Binding-site contacts:
Ligand atom CAM contacts residue TYR68 of chain 1.H at 3.9 Å (hydrophobic).
Ligand atom CAN contacts residue VAL98 of chain 1.H at 3.5 Å (hydrophobic).
Ligand atom CAQ contacts residue VAL98 of chain 1.H at 3.6 Å (hydrophobic).
Ligand atom CAD contacts residue ARG156 of chain 1.H at 3.6 Å.
Ligand atom OAH contacts residue ARG87 of chain 1.H at 3.4 Å (salt-bridge).
Ligand atom CBB contacts residue TRP95 of chain 1.H at 3.7 Å (hydrophobic).
Ligand atom CAN contacts residue GLY8 of chain 1.H at 4.0 Å.
Ligand atom CAM contacts residue LEU65 of chain 1.H at 3.6 Å (hydrophobic).
Ligand atom OAH contacts residue VAL91 of chain 1.H at 3.2 Å.
Ligand atom CAJ contacts residue VAL98 of chain 1.H at 3.7 Å (hydrophobic).
Ligand atom CAT contacts residue TRP95 of chain 1.H at 3.6 Å (hydrophobic).
Ligand atom OAG contacts residue UNK19 of chain 1.I at 3.7 Å.
Ligand atom OAF contacts residue GLN94 of chain 1.H at 3.2 Å.
Ligand atom OAI contacts residue TYR152 of chain 1.H at 3.3 Å.
Ligand atom CAB contacts residue UNK17 of chain 1.I at 4.0 Å.
Ligand atom OAF contacts residue GLY8 of chain 1.H at 3.5 Å.
Ligand atom CAC contacts residue THR72 of chain 1.H at 3.8 Å.
Ligand atom CBA contacts residue UNK19 of chain 1.I at 4.0 Å.
Ligand atom CAR contacts residue TRP95 of chain 1.H at 3.8 Å (hydrophobic).
Ligand atom CAA contacts residue ILE145 of chain 1.H at 4.0 Å (hydrophobic).
Ligand atom CAQ contacts residue TRP95 of chain 1.H at 3.5 Å (hydrophobic).
Ligand atom OAY contacts residue UNK19 of chain 1.I at 4.1 Å.
Ligand atom CAC contacts residue TYR68 of chain 1.H at 3.6 Å (hydrophobic).
Ligand atom CAU contacts residue VAL91 of chain 1.H at 3.8 Å (hydrophobic).
Ligand atom CAB contacts residue TYR68 of chain 1.H at 3.5 Å (hydrophobic).
Ligand atom CAJ contacts residue GLY12 of chain 1.H at 3.5 Å.
Ligand atom CAL contacts residue TRP95 of chain 1.H at 3.8 Å (hydrophobic).
Ligand atom CAZ contacts residue GLN94 of chain 1.H at 4.0 Å.
Ligand atom CAE contacts residue ARG156 of chain 1.H at 3.9 Å.
Ligand atom OAI contacts residue VAL91 of chain 1.H at 3.4 Å.
Ligand atom OAF contacts residue MET9 of chain 1.H at 3.1 Å.
Ligand atom CAZ contacts residue TRP95 of chain 1.H at 3.9 Å (hydrophobic).
Ligand atom CAO contacts residue TYR68 of chain 1.H at 3.5 Å (hydrophobic).
Ligand atom CAL contacts residue VAL98 of chain 1.H at 3.6 Å (hydrophobic).
Ligand atom PBD contacts residue VAL91 of chain 1.H at 3.6 Å.
Ligand atom OAF contacts residue TRP95 of chain 1.H at 3.9 Å.
Ligand atom OAF contacts residue VAL98 of chain 1.H at 4.0 Å.
Ligand atom CBA contacts residue TRP95 of chain 1.H at 4.1 Å (hydrophobic).
Ligand atom OAV contacts residue TRP95 of chain 1.H at 3.5 Å (h-bond).
Ligand atom CAD contacts residue TYR68 of chain 1.H at 3.4 Å (hydrophobic).

Sequence of chain 1.I:
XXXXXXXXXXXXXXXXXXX

A protein and the small-molecule ligand that binds it are described below.
Small molecule (SMILES): CCCCCC(=O)OC[C@H](COP(=O)(O)OCC[N+](C)(C)C)OC(=O)CCCCC

Sequence of chain 1.H:
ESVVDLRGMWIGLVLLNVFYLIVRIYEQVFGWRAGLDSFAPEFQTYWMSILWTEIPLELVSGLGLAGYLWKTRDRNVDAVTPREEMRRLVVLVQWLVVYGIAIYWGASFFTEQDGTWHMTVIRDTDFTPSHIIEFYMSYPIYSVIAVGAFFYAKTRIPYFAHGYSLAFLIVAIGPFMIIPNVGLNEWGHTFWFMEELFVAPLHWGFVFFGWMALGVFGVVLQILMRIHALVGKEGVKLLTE